This small molecule binds to this protein.
Small molecule (SMILES): CC(=O)N[C@H]1[C@H](O[C@H]2[C@H](O)[C@@H](NC(C)=O)CO[C@@H]2CO)O[C@H](CO)[C@@H](O)[C@@H]1O

Sequence of chain 24.F:
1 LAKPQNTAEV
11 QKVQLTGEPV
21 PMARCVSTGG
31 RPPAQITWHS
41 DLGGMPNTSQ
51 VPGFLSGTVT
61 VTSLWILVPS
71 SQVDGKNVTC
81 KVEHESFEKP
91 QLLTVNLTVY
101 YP

Binding-site contacts:
Ligand atom O6 contacts residue THR94 of chain 24.F at 4.0 Å.
Ligand atom N2 contacts residue NAG1 of chain 24.L at 4.2 Å.
Ligand atom O5 contacts residue ASN77 of chain 24.F at 2.4 Å (h-bond).
Ligand atom C8 contacts residue ASN77 of chain 24.F at 4.1 Å.
Ligand atom N2 contacts residue ASN77 of chain 24.F at 2.8 Å (h-bond).
Ligand atom C7 contacts residue ASN77 of chain 24.F at 2.7 Å.
Ligand atom C2 contacts residue ASN77 of chain 24.F at 2.3 Å.
Ligand atom C2 contacts residue NAG1 of chain 24.L at 4.3 Å.
Ligand atom C4 contacts residue ASN77 of chain 24.F at 4.2 Å.
Ligand atom C6 contacts residue THR94 of chain 24.F at 4.0 Å.
Ligand atom C8 contacts residue NAG1 of chain 24.L at 4.3 Å.
Ligand atom C3 contacts residue ASN77 of chain 24.F at 3.7 Å.
Ligand atom O5 contacts residue NAG1 of chain 24.L at 4.2 Å.
Ligand atom C5 contacts residue ASN77 of chain 24.F at 3.7 Å.
Ligand atom C1 contacts residue ASN77 of chain 24.F at 1.5 Å.
Ligand atom C7 contacts residue NAG1 of chain 24.L at 4.3 Å.
Ligand atom O5 contacts residue THR94 of chain 24.F at 3.8 Å.
Ligand atom C5 contacts residue NAG1 of chain 24.L at 4.5 Å.
Ligand atom C1 contacts residue NAG1 of chain 24.L at 3.4 Å.
Ligand atom O7 contacts residue ASN77 of chain 24.F at 2.3 Å (h-bond).